Sequence of chain 1.F:
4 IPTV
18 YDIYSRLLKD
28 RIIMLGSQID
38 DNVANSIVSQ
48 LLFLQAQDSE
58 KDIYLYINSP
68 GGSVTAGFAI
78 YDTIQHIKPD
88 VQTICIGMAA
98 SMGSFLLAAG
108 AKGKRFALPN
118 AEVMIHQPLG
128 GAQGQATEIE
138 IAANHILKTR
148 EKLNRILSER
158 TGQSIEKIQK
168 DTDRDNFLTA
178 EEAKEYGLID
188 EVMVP

Binding-site contacts:
Ligand atom CA contacts residue TYR61 of chain 1.E at 3.4 Å (hydrophobic).
Ligand atom CZ contacts residue LEU49 of chain 1.F at 3.8 Å (hydrophobic).
Ligand atom CB contacts residue ILE91 of chain 1.E at 3.6 Å (hydrophobic).
Ligand atom C1 contacts residue ILE29 of chain 1.E at 3.7 Å (hydrophobic).
Ligand atom CD1 contacts residue TYR63 of chain 1.E at 3.8 Å (hydrophobic).
Ligand atom CE contacts residue ILE29 of chain 1.E at 3.6 Å (hydrophobic).
Ligand atom O contacts residue GLN89 of chain 1.E at 3.6 Å (h-bond).
Ligand atom C2 contacts residue LEU49 of chain 1.F at 3.5 Å (hydrophobic).
Ligand atom CE1 contacts residue ILE93 of chain 1.E at 3.6 Å (hydrophobic).
Ligand atom O contacts residue TYR63 of chain 1.E at 2.5 Å (h-bond).
Ligand atom O contacts residue TYR61 of chain 1.E at 3.9 Å.
Ligand atom CD2 contacts residue MET190 of chain 1.E at 3.3 Å (hydrophobic).
Ligand atom CD contacts residue PHE113 of chain 1.E at 3.7 Å (hydrophobic).
Ligand atom N contacts residue TYR61 of chain 1.E at 3.8 Å.
Ligand atom CE contacts residue ASP27 of chain 1.E at 3.3 Å.
Ligand atom CD contacts residue TYR63 of chain 1.E at 3.5 Å (hydrophobic).
Ligand atom CA contacts residue GLN89 of chain 1.E at 3.7 Å.
Ligand atom CB contacts residue TYR61 of chain 1.E at 3.7 Å (hydrophobic).
Ligand atom CB contacts residue TYR61 of chain 1.E at 3.6 Å (hydrophobic).
Ligand atom CZ contacts residue THR80 of chain 1.F at 3.5 Å.
Ligand atom C contacts residue TYR61 of chain 1.E at 3.5 Å (hydrophobic).
Ligand atom CB contacts residue MET190 of chain 1.E at 3.1 Å (hydrophobic).
Ligand atom CD2 contacts residue HIS83 of chain 1.F at 3.8 Å.
Ligand atom C contacts residue LEU49 of chain 1.F at 3.8 Å (hydrophobic).
Ligand atom C contacts residue TYR63 of chain 1.E at 3.5 Å (hydrophobic).
Ligand atom CG contacts residue MET190 of chain 1.E at 3.4 Å (hydrophobic).
Ligand atom CB contacts residue GLN89 of chain 1.E at 3.1 Å.
Ligand atom C2 contacts residue ILE29 of chain 1.E at 3.5 Å (hydrophobic).
Ligand atom C contacts residue TYR63 of chain 1.E at 3.6 Å (hydrophobic).
Ligand atom C5 contacts residue ALA53 of chain 1.F at 3.6 Å (hydrophobic).
Ligand atom CE1 contacts residue LEU49 of chain 1.F at 3.6 Å (hydrophobic).
Ligand atom N contacts residue TYR63 of chain 1.E at 2.9 Å (h-bond).
Ligand atom CE contacts residue TYR61 of chain 1.E at 3.9 Å (hydrophobic).
Ligand atom CE2 contacts residue THR80 of chain 1.F at 3.5 Å.
Ligand atom C4 contacts residue ALA53 of chain 1.F at 3.3 Å (hydrophobic).
Ligand atom N contacts residue TYR63 of chain 1.E at 3.1 Å (h-bond).
Ligand atom O contacts residue LEU49 of chain 1.F at 3.6 Å.
Ligand atom C4 contacts residue ASP27 of chain 1.E at 3.7 Å.
Ligand atom CZ contacts residue ILE93 of chain 1.E at 3.7 Å (hydrophobic).
Ligand atom O contacts residue TYR61 of chain 1.E at 3.8 Å.

A small-molecule ligand and the protein it binds are described below.
Small molecule (SMILES): C[C@@H]1C[C@H]2C(=O)OC[C@H](NC(=O)[C@H](Cc3ccccc3)NC(=O)Nc3ccccc3)C(=O)N3CCC[C@H]3C(=O)N3CCCC[C@H]3C(=O)N[C@@H](C)C(=O)N2C1

Sequence of chain 1.E:
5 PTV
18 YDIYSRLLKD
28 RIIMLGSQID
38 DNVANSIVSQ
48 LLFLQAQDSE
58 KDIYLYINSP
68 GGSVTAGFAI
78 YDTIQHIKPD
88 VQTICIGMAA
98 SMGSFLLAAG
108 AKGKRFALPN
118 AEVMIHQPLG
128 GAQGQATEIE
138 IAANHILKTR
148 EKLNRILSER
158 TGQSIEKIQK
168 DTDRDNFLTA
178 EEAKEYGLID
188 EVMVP